Sequence of chain 1.A:
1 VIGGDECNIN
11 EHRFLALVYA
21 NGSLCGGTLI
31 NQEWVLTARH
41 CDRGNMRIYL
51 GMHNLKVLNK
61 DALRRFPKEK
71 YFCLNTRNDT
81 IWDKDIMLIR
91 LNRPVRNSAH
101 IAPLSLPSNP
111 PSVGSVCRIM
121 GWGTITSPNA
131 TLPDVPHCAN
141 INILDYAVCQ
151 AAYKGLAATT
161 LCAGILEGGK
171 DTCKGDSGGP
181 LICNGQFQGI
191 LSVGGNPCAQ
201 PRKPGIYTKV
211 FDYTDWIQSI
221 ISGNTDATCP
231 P

The small molecule below binds the protein below.
Small molecule (SMILES): CC(=O)N[C@@H]1[C@@H](O)[C@H](O)[C@@H](CO)O[C@H]1O

Binding-site contacts:
Ligand atom O4 contacts residue PRO128 of chain 1.A at 4.2 Å.
Ligand atom N2 contacts residue ASN129 of chain 1.A at 3.1 Å (h-bond).
Ligand atom O5 contacts residue ASN129 of chain 1.A at 2.4 Å (h-bond).
Ligand atom O5 contacts residue PRO128 of chain 1.A at 4.2 Å.
Ligand atom C5 contacts residue ASN129 of chain 1.A at 3.3 Å.
Ligand atom C6 contacts residue PRO128 of chain 1.A at 4.1 Å (hydrophobic).
Ligand atom C1 contacts residue ASN129 of chain 1.A at 1.4 Å.
Ligand atom C7 contacts residue ASN129 of chain 1.A at 4.0 Å.
Ligand atom O4 contacts residue ASN129 of chain 1.A at 3.5 Å (h-bond).
Ligand atom C8 contacts residue ASN129 of chain 1.A at 3.6 Å.
Ligand atom C5 contacts residue PRO128 of chain 1.A at 3.8 Å (hydrophobic).
Ligand atom C4 contacts residue ASN129 of chain 1.A at 3.5 Å.
Ligand atom C3 contacts residue ASN129 of chain 1.A at 3.4 Å.
Ligand atom O6 contacts residue PRO128 of chain 1.A at 3.7 Å.
Ligand atom C2 contacts residue ASN129 of chain 1.A at 2.8 Å.